Binding-site contacts:
Ligand atom O5 contacts residue ASN849 of chain 1.B at 2.3 Å (h-bond).
Ligand atom C3 contacts residue ASN849 of chain 1.B at 3.8 Å.
Ligand atom N2 contacts residue THR851 of chain 1.B at 3.2 Å (h-bond).
Ligand atom C4 contacts residue ASN849 of chain 1.B at 4.2 Å.
Ligand atom O7 contacts residue GLU830 of chain 1.B at 4.4 Å.
Ligand atom O6 contacts residue GLU830 of chain 1.B at 3.8 Å.
Ligand atom C8 contacts residue ASN849 of chain 1.B at 3.5 Å.
Ligand atom N2 contacts residue ASN849 of chain 1.B at 2.9 Å (h-bond).
Ligand atom C8 contacts residue ARG853 of chain 1.B at 4.5 Å.
Ligand atom O5 contacts residue CYS847 of chain 1.B at 4.5 Å.
Ligand atom C2 contacts residue ASN849 of chain 1.B at 2.5 Å.
Ligand atom C7 contacts residue ASN849 of chain 1.B at 3.4 Å.
Ligand atom C5 contacts residue ASN849 of chain 1.B at 3.6 Å.
Ligand atom C8 contacts residue HIS865 of chain 1.B at 4.4 Å.
Ligand atom N2 contacts residue HIS865 of chain 1.B at 3.8 Å.
Ligand atom C7 contacts residue THR851 of chain 1.B at 3.8 Å.
Ligand atom C3 contacts residue ARG853 of chain 1.B at 4.1 Å.
Ligand atom O3 contacts residue HIS865 of chain 1.B at 4.5 Å.
Ligand atom O7 contacts residue ARG853 of chain 1.B at 3.6 Å (salt-bridge).
Ligand atom C1 contacts residue ASN849 of chain 1.B at 1.4 Å.
Ligand atom O6 contacts residue VAL829 of chain 1.B at 4.5 Å.
Ligand atom O7 contacts residue GLN845 of chain 1.B at 3.6 Å (h-bond).
Ligand atom C1 contacts residue CYS847 of chain 1.B at 4.5 Å (hydrophobic).
Ligand atom C2 contacts residue ARG853 of chain 1.B at 3.9 Å.
Ligand atom C5 contacts residue CYS847 of chain 1.B at 4.2 Å (hydrophobic).
Ligand atom C7 contacts residue GLN845 of chain 1.B at 4.0 Å.
Ligand atom C8 contacts residue THR851 of chain 1.B at 3.5 Å.
Ligand atom C8 contacts residue GLU830 of chain 1.B at 3.6 Å.
Ligand atom O7 contacts residue ASN849 of chain 1.B at 4.3 Å.
Ligand atom C7 contacts residue ARG853 of chain 1.B at 3.8 Å.
Ligand atom C8 contacts residue GLN845 of chain 1.B at 3.8 Å.
Ligand atom O6 contacts residue CYS847 of chain 1.B at 3.8 Å.
Ligand atom C2 contacts residue THR851 of chain 1.B at 4.2 Å.
Ligand atom C7 contacts residue HIS865 of chain 1.B at 4.1 Å.
Ligand atom O3 contacts residue ARG853 of chain 1.B at 3.2 Å (salt-bridge).
Ligand atom N2 contacts residue ARG853 of chain 1.B at 4.2 Å.
Ligand atom C1 contacts residue THR851 of chain 1.B at 4.1 Å.

The small molecule below binds the protein below.
Small molecule (SMILES): CC(=O)N[C@H]1[C@H](O[C@H]2[C@H](O)[C@@H](NC(C)=O)CO[C@@H]2CO)O[C@H](CO)[C@@H](O)[C@@H]1O

Sequence of chain 1.B:
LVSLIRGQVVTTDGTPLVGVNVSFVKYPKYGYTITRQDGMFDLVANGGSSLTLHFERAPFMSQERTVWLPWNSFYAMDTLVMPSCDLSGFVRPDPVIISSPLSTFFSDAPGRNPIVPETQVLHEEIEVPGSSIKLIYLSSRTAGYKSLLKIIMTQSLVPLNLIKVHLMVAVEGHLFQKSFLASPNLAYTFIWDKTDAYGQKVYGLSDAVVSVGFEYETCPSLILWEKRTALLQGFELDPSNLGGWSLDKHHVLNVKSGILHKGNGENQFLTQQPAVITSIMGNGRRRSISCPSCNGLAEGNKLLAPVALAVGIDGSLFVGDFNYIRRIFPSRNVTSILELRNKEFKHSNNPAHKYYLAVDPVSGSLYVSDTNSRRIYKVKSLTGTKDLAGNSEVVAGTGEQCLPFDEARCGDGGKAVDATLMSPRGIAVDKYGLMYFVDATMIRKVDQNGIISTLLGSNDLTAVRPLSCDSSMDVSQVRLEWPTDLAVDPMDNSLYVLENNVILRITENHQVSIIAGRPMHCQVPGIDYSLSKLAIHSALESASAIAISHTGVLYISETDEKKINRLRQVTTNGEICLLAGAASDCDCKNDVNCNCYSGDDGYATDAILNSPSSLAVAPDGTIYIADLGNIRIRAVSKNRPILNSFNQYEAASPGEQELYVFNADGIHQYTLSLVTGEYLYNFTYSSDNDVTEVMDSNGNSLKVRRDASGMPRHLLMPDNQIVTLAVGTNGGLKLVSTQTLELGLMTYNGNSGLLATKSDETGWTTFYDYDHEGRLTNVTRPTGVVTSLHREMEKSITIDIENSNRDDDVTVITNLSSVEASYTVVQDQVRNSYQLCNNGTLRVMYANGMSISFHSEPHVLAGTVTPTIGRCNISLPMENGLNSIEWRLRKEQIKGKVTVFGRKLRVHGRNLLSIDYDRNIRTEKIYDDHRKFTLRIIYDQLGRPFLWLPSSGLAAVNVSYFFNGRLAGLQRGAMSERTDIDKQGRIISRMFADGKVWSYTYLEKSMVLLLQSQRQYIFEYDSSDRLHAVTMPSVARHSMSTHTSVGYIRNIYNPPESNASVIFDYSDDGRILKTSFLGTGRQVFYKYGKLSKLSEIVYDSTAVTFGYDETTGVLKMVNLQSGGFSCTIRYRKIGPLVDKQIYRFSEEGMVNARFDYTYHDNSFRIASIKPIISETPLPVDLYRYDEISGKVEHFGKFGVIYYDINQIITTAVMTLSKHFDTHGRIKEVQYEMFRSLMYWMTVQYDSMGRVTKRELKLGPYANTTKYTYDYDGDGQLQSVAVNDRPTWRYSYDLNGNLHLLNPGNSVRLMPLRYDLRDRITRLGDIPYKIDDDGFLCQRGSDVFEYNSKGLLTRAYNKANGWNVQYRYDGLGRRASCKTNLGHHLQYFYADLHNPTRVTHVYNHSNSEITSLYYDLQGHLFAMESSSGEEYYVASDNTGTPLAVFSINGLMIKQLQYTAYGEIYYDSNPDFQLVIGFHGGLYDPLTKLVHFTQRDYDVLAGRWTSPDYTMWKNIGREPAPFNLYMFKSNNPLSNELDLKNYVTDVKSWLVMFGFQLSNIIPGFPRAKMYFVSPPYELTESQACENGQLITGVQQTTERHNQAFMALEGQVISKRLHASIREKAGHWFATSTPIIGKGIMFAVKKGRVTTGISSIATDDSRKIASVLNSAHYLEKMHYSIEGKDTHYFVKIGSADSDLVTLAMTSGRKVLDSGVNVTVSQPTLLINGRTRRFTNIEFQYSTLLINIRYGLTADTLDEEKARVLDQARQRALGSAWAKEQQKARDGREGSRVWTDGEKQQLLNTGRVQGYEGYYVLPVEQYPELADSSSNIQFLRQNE